The protein below binds the small molecule below.
Small molecule (SMILES): CC(=O)N[C@H]1[C@H](O[C@H]2[C@H](O)[C@@H](NC(C)=O)CO[C@@H]2CO)O[C@H](CO)[C@@H](O)[C@@H]1O

Binding-site contacts:
Ligand atom C7 contacts residue ASN1121 of chain 1.C at 3.6 Å.
Ligand atom N2 contacts residue ASN1121 of chain 1.C at 2.9 Å (h-bond).
Ligand atom C2 contacts residue ASN1121 of chain 1.C at 2.5 Å.
Ligand atom C3 contacts residue ASN1121 of chain 1.C at 3.8 Å.
Ligand atom O5 contacts residue ASN1121 of chain 1.C at 2.4 Å (h-bond).
Ligand atom C5 contacts residue ASN1121 of chain 1.C at 3.7 Å.
Ligand atom O7 contacts residue ASN1121 of chain 1.C at 4.0 Å.
Ligand atom C4 contacts residue ASN1121 of chain 1.C at 4.3 Å.
Ligand atom C1 contacts residue ASN1121 of chain 1.C at 1.4 Å.

Sequence of chain 1.C:
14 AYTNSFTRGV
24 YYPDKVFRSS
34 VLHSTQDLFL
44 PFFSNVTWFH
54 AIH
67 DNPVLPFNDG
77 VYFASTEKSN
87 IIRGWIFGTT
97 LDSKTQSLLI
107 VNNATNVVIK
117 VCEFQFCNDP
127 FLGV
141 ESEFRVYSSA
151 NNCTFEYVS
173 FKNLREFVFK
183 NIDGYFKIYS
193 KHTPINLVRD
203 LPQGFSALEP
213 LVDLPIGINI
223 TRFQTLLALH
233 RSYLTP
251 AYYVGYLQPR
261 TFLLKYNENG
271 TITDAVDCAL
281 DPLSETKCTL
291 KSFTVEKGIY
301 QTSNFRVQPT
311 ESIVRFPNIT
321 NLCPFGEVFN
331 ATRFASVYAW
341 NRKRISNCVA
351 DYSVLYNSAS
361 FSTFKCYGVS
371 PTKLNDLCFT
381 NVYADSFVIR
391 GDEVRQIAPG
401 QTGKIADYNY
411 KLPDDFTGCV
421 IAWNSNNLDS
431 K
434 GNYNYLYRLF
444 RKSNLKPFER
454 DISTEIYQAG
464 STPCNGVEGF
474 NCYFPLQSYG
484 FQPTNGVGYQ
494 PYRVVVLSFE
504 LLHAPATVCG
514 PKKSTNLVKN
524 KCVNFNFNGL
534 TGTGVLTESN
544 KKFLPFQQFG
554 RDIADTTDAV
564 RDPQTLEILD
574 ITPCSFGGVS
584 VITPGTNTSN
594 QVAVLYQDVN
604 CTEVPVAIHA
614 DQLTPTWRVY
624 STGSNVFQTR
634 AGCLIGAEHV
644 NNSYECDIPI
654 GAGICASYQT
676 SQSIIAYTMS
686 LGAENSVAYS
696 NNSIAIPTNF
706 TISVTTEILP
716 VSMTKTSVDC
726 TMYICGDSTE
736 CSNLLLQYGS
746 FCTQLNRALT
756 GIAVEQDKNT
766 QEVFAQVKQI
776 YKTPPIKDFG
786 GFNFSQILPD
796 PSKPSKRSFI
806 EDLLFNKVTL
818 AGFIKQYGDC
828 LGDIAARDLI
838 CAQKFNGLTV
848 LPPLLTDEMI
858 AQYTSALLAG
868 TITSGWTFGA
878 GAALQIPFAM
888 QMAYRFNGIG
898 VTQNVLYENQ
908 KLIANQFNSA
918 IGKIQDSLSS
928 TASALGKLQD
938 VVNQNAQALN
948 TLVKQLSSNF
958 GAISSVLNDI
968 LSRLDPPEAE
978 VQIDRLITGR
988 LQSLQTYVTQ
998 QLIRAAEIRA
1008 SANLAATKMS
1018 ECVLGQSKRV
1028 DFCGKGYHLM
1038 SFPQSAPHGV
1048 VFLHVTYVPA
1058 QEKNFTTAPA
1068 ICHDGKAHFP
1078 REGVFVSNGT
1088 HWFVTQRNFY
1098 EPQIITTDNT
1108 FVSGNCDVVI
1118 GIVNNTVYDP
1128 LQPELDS